Sequence of chain 2.A:
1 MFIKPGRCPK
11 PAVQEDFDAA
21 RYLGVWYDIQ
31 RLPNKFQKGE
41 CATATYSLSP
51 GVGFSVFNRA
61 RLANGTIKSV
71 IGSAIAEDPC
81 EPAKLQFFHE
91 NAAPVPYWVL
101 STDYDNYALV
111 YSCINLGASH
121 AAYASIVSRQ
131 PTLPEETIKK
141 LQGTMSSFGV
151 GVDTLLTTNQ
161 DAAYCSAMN

Sequence of chain 1.A:
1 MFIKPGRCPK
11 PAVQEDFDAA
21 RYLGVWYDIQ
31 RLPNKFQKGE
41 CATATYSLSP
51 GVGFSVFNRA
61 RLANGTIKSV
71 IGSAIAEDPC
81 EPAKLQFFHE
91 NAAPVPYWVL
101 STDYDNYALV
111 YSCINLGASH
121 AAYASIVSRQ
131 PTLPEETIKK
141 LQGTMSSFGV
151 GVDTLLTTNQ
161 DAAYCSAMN

A small-molecule ligand and the protein it binds are described below.
Small molecule (SMILES): C=CC1=C(C)/C(=C/c2[nH]c(/C=C3\N=C(/C=C4\NC(=O)C(C)=C4C=C)C(C)=C3CCC(=O)O)c(CCC(=O)O)c2C)NC1=O

Binding-site contacts:
Ligand atom C3D contacts residue ASN58 of chain 2.A at 3.7 Å.
Ligand atom C2B contacts residue TYR123 of chain 2.A at 3.5 Å (hydrophobic).
Ligand atom CMB contacts residue VAL95 of chain 2.A at 3.6 Å (hydrophobic).
Ligand atom C1B contacts residue TYR123 of chain 2.A at 3.5 Å (hydrophobic).
Ligand atom OB contacts residue ARG31 of chain 2.A at 2.7 Å (salt-bridge).
Ligand atom C4D contacts residue ASN58 of chain 2.A at 3.6 Å.
Ligand atom C4A contacts residue HIS89 of chain 2.A at 3.4 Å.
Ligand atom OC contacts residue TYR97 of chain 2.A at 3.4 Å.
Ligand atom CGA contacts residue ALA118 of chain 1.A at 3.6 Å (hydrophobic).
Ligand atom CMD contacts residue ASN58 of chain 2.A at 3.8 Å.
Ligand atom CBC contacts residue THR43 of chain 2.A at 3.6 Å.
Ligand atom CGD contacts residue LYS38 of chain 2.A at 3.8 Å.
Ligand atom C4B contacts residue TYR123 of chain 2.A at 3.6 Å (hydrophobic).
Ligand atom C3A contacts residue HIS89 of chain 2.A at 3.5 Å.
Ligand atom CHB contacts residue TYR123 of chain 2.A at 3.5 Å (hydrophobic).
Ligand atom C4C contacts residue ARG31 of chain 2.A at 3.7 Å.
Ligand atom CAD contacts residue VAL70 of chain 2.A at 3.6 Å (hydrophobic).
Ligand atom CMD contacts residue ARG59 of chain 2.A at 3.4 Å.
Ligand atom C3D contacts residue VAL70 of chain 2.A at 3.8 Å (hydrophobic).
Ligand atom CMD contacts residue ALA60 of chain 2.A at 3.7 Å (hydrophobic).
Ligand atom NC contacts residue ASN58 of chain 2.A at 3.6 Å.
Ligand atom C3C contacts residue ARG31 of chain 2.A at 3.5 Å.
Ligand atom O2D contacts residue LYS38 of chain 2.A at 3.1 Å (salt-bridge).
Ligand atom CHB contacts residue HIS89 of chain 2.A at 3.5 Å.
Ligand atom C1D contacts residue ASN58 of chain 2.A at 3.5 Å.
Ligand atom CAB contacts residue VAL110 of chain 2.A at 3.8 Å (hydrophobic).
Ligand atom CAC contacts residue ARG31 of chain 2.A at 3.7 Å.
Ligand atom O1A contacts residue LYS38 of chain 2.A at 3.1 Å (salt-bridge).
Ligand atom CBB contacts residue VAL110 of chain 2.A at 3.6 Å (hydrophobic).
Ligand atom C2C contacts residue ARG31 of chain 2.A at 3.7 Å.
Ligand atom CBB contacts residue TYR123 of chain 2.A at 3.4 Å (hydrophobic).
Ligand atom CMB contacts residue PRO96 of chain 2.A at 3.4 Å (hydrophobic).
Ligand atom O1D contacts residue LYS38 of chain 2.A at 3.4 Å.
Ligand atom C3B contacts residue TYR123 of chain 2.A at 3.6 Å (hydrophobic).
Ligand atom ND contacts residue ASN58 of chain 2.A at 3.2 Å (h-bond).
Ligand atom O1A contacts residue ALA118 of chain 1.A at 3.5 Å.
Ligand atom CBC contacts residue ALA44 of chain 2.A at 3.4 Å (hydrophobic).
Ligand atom CMA contacts residue HIS89 of chain 2.A at 3.4 Å.
Ligand atom CAB contacts residue TYR123 of chain 2.A at 3.6 Å (hydrophobic).
Ligand atom C2D contacts residue ASN58 of chain 2.A at 3.4 Å.